The small molecule below binds the protein below.
Small molecule (SMILES): CC(=O)N[C@@H]1[C@@H](O)[C@H](O)[C@@H](CO)O[C@H]1O

Binding-site contacts:
Ligand atom O5 contacts residue ASN788 of chain 1.G at 2.3 Å (h-bond).
Ligand atom O5 contacts residue SER790 of chain 1.G at 3.7 Å.
Ligand atom C2 contacts residue ASN788 of chain 1.G at 2.5 Å.
Ligand atom C4 contacts residue ASN788 of chain 1.G at 4.2 Å.
Ligand atom C5 contacts residue SER790 of chain 1.G at 3.7 Å.
Ligand atom C7 contacts residue ASN788 of chain 1.G at 4.0 Å.
Ligand atom C3 contacts residue ASN788 of chain 1.G at 3.8 Å.
Ligand atom C1 contacts residue ASN788 of chain 1.G at 1.4 Å.
Ligand atom C5 contacts residue ASN788 of chain 1.G at 3.6 Å.
Ligand atom N2 contacts residue ASN788 of chain 1.G at 2.9 Å (h-bond).
Ligand atom C1 contacts residue SER790 of chain 1.G at 3.5 Å.

Sequence of chain 1.G:
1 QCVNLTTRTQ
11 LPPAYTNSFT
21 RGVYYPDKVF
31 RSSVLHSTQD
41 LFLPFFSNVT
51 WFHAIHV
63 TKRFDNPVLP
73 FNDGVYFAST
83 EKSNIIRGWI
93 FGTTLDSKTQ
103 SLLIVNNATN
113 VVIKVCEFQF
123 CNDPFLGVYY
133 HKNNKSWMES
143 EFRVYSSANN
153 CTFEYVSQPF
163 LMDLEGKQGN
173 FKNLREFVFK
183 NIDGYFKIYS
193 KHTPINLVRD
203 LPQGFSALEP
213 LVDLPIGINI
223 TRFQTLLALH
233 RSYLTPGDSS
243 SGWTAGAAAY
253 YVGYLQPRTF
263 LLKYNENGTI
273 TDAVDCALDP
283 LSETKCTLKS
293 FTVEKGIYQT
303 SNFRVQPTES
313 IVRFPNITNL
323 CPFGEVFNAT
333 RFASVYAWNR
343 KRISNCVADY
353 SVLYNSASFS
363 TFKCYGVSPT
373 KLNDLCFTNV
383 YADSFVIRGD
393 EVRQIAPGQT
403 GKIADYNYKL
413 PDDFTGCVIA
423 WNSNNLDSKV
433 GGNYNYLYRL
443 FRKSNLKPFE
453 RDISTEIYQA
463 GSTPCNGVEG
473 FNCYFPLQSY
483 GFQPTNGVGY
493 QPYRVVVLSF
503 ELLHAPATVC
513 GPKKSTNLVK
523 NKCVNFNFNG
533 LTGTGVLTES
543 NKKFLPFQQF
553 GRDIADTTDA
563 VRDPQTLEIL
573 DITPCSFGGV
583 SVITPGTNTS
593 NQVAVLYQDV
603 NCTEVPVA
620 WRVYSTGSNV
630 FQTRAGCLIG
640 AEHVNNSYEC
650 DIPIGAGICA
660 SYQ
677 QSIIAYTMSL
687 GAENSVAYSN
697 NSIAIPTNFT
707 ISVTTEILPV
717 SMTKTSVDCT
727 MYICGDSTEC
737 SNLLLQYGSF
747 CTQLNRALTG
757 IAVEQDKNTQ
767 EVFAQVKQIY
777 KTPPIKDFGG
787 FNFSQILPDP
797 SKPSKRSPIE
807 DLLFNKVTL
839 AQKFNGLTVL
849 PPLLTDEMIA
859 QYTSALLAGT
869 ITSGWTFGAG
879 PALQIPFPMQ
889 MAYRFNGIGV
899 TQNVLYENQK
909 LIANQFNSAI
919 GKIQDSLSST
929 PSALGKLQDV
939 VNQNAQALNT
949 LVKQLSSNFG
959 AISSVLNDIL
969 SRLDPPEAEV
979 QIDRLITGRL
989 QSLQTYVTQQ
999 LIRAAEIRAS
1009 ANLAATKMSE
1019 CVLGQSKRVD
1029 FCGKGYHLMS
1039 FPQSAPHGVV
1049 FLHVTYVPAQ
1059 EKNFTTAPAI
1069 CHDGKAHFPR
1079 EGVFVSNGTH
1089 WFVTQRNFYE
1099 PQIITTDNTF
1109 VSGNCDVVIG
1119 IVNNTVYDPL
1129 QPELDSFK